Sequence of chain 1.D:
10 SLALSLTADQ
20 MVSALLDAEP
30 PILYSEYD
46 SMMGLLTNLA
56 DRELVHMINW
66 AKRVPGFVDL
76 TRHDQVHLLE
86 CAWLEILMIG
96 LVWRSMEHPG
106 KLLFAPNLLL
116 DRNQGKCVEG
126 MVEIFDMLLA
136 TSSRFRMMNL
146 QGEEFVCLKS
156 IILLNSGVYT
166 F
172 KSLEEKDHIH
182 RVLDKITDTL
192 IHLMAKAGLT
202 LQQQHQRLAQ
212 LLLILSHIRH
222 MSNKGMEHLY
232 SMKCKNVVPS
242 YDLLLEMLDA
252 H

Binding-site contacts:
Ligand atom NAI contacts residue LEU51 of chain 1.D at 3.7 Å.
Ligand atom CAV contacts residue THR52 of chain 1.D at 3.4 Å.
Ligand atom OAR contacts residue ARG99 of chain 1.D at 2.9 Å (salt-bridge).
Ligand atom FAZ contacts residue ILE129 of chain 1.D at 3.5 Å.
Ligand atom CAW contacts residue MET48 of chain 1.D at 3.5 Å (hydrophobic).
Ligand atom NAH contacts residue LEU51 of chain 1.D at 3.9 Å.
Ligand atom OAR contacts residue LEU92 of chain 1.D at 3.9 Å.
Ligand atom CAN contacts residue GLU58 of chain 1.D at 3.5 Å.
Ligand atom CAG contacts residue LEU51 of chain 1.D at 3.9 Å (hydrophobic).
Ligand atom CAW contacts residue THR52 of chain 1.D at 3.4 Å.
Ligand atom CAX contacts residue MET48 of chain 1.D at 3.6 Å (hydrophobic).
Ligand atom CAV contacts residue VAL238 of chain 1.D at 3.1 Å (hydrophobic).
Ligand atom CAO contacts residue GLU58 of chain 1.D at 3.3 Å.
Ligand atom CAM contacts residue LEU92 of chain 1.D at 3.7 Å (hydrophobic).
Ligand atom CAW contacts residue LEU51 of chain 1.D at 3.6 Å (hydrophobic).
Ligand atom CAK contacts residue LEU230 of chain 1.D at 3.8 Å (hydrophobic).
Ligand atom CAU contacts residue ALA55 of chain 1.D at 3.8 Å (hydrophobic).
Ligand atom CAB contacts residue LEU133 of chain 1.D at 3.6 Å (hydrophobic).
Ligand atom CAP contacts residue LEU92 of chain 1.D at 3.8 Å (hydrophobic).
Ligand atom CAX contacts residue LEU230 of chain 1.D at 3.7 Å (hydrophobic).
Ligand atom OAQ contacts residue LEU51 of chain 1.D at 3.8 Å.
Ligand atom CAX contacts residue LEU51 of chain 1.D at 3.8 Å (hydrophobic).
Ligand atom CAS contacts residue LEU230 of chain 1.D at 3.8 Å (hydrophobic).
Ligand atom FBB contacts residue HIS229 of chain 1.D at 3.9 Å.
Ligand atom OAR contacts residue GLU58 of chain 1.D at 2.7 Å (salt-bridge).
Ligand atom CAE contacts residue LEU51 of chain 1.D at 3.6 Å (hydrophobic).
Ligand atom CAD contacts residue LEU51 of chain 1.D at 3.6 Å (hydrophobic).
Ligand atom CAU contacts residue VAL238 of chain 1.D at 3.4 Å (hydrophobic).
Ligand atom NAH contacts residue LEU89 of chain 1.D at 3.8 Å.
Ligand atom CAT contacts residue TRP88 of chain 1.D at 3.8 Å (hydrophobic).
Ligand atom OAQ contacts residue ALA55 of chain 1.D at 3.2 Å.
Ligand atom CAA contacts residue ILE129 of chain 1.D at 3.7 Å (hydrophobic).
Ligand atom FAZ contacts residue MET126 of chain 1.D at 3.7 Å.
Ligand atom CAC contacts residue PHE109 of chain 1.D at 3.9 Å (hydrophobic).
Ligand atom CAM contacts residue LEU96 of chain 1.D at 3.8 Å (hydrophobic).
Ligand atom OAQ contacts residue LEU92 of chain 1.D at 3.6 Å.
Ligand atom FAZ contacts residue HIS229 of chain 1.D at 3.6 Å.
Ligand atom FBA contacts residue GLY226 of chain 1.D at 3.1 Å.
Ligand atom CAL contacts residue LEU96 of chain 1.D at 3.9 Å (hydrophobic).
Ligand atom CAO contacts residue LEU92 of chain 1.D at 3.9 Å (hydrophobic).

This small molecule binds to this protein.
Small molecule (SMILES): Oc1ccc(-c2nn(Cc3ccccc3)c3c(C(F)(F)F)cccc23)c(O)c1